This small molecule binds to this protein.
Small molecule (SMILES): Cc1cc(N)nc(CCc2cc(CC[C@H]3COCCN3C)cc(F)c2F)c1

Binding-site contacts:
Ligand atom N02 contacts residue GLU296 of chain 1.B at 2.7 Å (salt-bridge).
Ligand atom N01 contacts residue GLU296 of chain 1.B at 2.6 Å (salt-bridge).
Ligand atom C07 contacts residue HEM1 of chain 1.H at 3.4 Å.
Ligand atom C04 contacts residue HEM1 of chain 1.H at 3.9 Å.
Ligand atom C13 contacts residue VAL271 of chain 1.B at 3.3 Å (hydrophobic).
Ligand atom N01 contacts residue PRO269 of chain 1.B at 3.9 Å.
Ligand atom C08 contacts residue GLU296 of chain 1.B at 3.4 Å.
Ligand atom C18 contacts residue TYR410 of chain 1.B at 3.4 Å (hydrophobic).
Ligand atom C14 contacts residue VAL271 of chain 1.B at 3.9 Å (hydrophobic).
Ligand atom C07 contacts residue PHE288 of chain 1.B at 3.6 Å (hydrophobic).
Ligand atom F13 contacts residue MET274 of chain 1.B at 3.4 Å.
Ligand atom C12 contacts residue VAL271 of chain 1.B at 3.3 Å (hydrophobic).
Ligand atom C02 contacts residue TRP291 of chain 1.B at 3.7 Å (hydrophobic).
Ligand atom C27 contacts residue TRP382 of chain 1.B at 3.3 Å (hydrophobic).
Ligand atom C13 contacts residue HEM1 of chain 1.H at 3.2 Å.
Ligand atom F12 contacts residue HEM1 of chain 1.H at 3.3 Å.
Ligand atom N02 contacts residue TRP291 of chain 1.B at 2.8 Å (h-bond).
Ligand atom C05 contacts residue VAL271 of chain 1.B at 3.6 Å (hydrophobic).
Ligand atom C11 contacts residue HEM1 of chain 1.H at 3.2 Å.
Ligand atom C09 contacts residue HEM1 of chain 1.H at 3.1 Å.
Ligand atom C12 contacts residue HEM1 of chain 1.H at 3.8 Å.
Ligand atom C14 contacts residue HEM1 of chain 1.H at 3.1 Å.
Ligand atom C11 contacts residue VAL271 of chain 1.B at 3.8 Å (hydrophobic).
Ligand atom C27 contacts residue HEM1 of chain 1.H at 3.8 Å.
Ligand atom C18 contacts residue HEM1 of chain 1.H at 3.5 Å.
Ligand atom F12 contacts residue VAL271 of chain 1.B at 3.5 Å.
Ligand atom F13 contacts residue HEM1 of chain 1.H at 2.9 Å.
Ligand atom C27 contacts residue H4B1 of chain 1.I at 3.3 Å.
Ligand atom C16 contacts residue HEM1 of chain 1.H at 3.1 Å.
Ligand atom C09 contacts residue GLU296 of chain 1.B at 3.4 Å.
Ligand atom C02 contacts residue HEM1 of chain 1.H at 3.5 Å.
Ligand atom C03 contacts residue HEM1 of chain 1.H at 3.2 Å.
Ligand atom F13 contacts residue VAL271 of chain 1.B at 3.6 Å.
Ligand atom N02 contacts residue TYR292 of chain 1.B at 3.9 Å.
Ligand atom C15 contacts residue HEM1 of chain 1.H at 3.8 Å.
Ligand atom N02 contacts residue HEM1 of chain 1.H at 3.1 Å.
Ligand atom C06 contacts residue GLU296 of chain 1.B at 3.4 Å.
Ligand atom C08 contacts residue VAL271 of chain 1.B at 3.8 Å (hydrophobic).
Ligand atom C02 contacts residue GLU296 of chain 1.B at 3.5 Å.
Ligand atom C07 contacts residue GLY290 of chain 1.B at 3.7 Å.

Sequence of chain 1.B:
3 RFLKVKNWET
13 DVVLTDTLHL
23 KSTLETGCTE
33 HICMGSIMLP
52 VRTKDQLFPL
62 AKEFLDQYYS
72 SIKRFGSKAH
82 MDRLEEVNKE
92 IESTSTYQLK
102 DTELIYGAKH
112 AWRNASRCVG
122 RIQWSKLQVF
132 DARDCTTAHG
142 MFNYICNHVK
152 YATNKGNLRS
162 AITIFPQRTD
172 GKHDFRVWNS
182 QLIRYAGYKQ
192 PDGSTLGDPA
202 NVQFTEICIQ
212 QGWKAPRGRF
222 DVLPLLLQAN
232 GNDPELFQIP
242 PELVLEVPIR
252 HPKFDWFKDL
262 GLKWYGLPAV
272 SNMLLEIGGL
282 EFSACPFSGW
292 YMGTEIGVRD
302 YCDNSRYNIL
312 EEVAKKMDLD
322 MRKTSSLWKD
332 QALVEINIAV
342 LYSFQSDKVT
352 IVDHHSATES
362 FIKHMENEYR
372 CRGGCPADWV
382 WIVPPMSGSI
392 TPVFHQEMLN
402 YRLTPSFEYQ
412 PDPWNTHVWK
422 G